The protein below binds the small molecule below.
Small molecule (SMILES): CC(=O)N[C@H]1[C@@H](O[P](=O)(O)O[P](=O)(O)OC[C@H]2O[C@@H](n3ccc(=O)[nH]c3=O)[C@H](O)[C@@H]2O)O[C@H](CO)[C@@H](O)[C@@H]1O[C@H](C)C(=O)O

Sequence of chain 4.A:
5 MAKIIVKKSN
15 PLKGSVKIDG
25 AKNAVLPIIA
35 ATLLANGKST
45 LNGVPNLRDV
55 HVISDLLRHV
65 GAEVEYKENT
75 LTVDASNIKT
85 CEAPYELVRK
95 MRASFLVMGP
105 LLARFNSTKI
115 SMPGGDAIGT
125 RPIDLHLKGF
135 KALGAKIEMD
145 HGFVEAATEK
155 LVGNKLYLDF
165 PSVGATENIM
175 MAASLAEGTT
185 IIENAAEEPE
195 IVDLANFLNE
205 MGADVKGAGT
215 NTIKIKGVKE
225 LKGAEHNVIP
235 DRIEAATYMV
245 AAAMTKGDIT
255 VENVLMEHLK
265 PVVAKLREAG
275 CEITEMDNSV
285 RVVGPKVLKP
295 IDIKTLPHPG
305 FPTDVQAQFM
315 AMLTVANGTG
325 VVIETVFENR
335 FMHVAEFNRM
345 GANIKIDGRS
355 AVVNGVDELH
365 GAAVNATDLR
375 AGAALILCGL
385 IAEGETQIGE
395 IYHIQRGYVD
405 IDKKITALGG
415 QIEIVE

Binding-site contacts:
Ligand atom O4U contacts residue ILE127 of chain 4.A at 3.1 Å.
Ligand atom O1B contacts residue VAL167 of chain 4.A at 3.5 Å.
Ligand atom O2A contacts residue SER166 of chain 4.A at 2.6 Å (h-bond).
Ligand atom O2D contacts residue ARG125 of chain 4.A at 3.3 Å.
Ligand atom N2 contacts residue ASN27 of chain 4.A at 3.6 Å (h-bond).
Ligand atom O4U contacts residue ASP128 of chain 4.A at 3.3 Å (salt-bridge).
Ligand atom O2E contacts residue ASN27 of chain 4.A at 3.3 Å (h-bond).
Ligand atom O4U contacts residue PRO126 of chain 4.A at 3.3 Å (h-bond).
Ligand atom O2B contacts residue ARG125 of chain 4.A at 2.9 Å (salt-bridge).
Ligand atom C8 contacts residue ASN27 of chain 4.A at 3.6 Å.
Ligand atom O3 contacts residue ASN27 of chain 4.A at 3.2 Å (h-bond).
Ligand atom O4 contacts residue PHE331 of chain 4.A at 3.4 Å.
Ligand atom O2U contacts residue PRO126 of chain 4.A at 3.5 Å.
Ligand atom O1 contacts residue ARG125 of chain 4.A at 3.5 Å (salt-bridge).
Ligand atom C4 contacts residue ASP308 of chain 4.A at 3.4 Å.
Ligand atom C3D contacts residue VAL330 of chain 4.A at 3.3 Å (hydrophobic).
Ligand atom C4D contacts residue VAL330 of chain 4.A at 3.6 Å (hydrophobic).
Ligand atom O2E contacts residue LYS26 of chain 4.A at 2.8 Å (salt-bridge).
Ligand atom O3 contacts residue ASP308 of chain 4.A at 3.6 Å (salt-bridge).
Ligand atom O1B contacts residue EDO1 of chain 4.B at 3.5 Å (h-bond).
Ligand atom O1A contacts residue SER166 of chain 4.A at 3.4 Å.
Ligand atom O4 contacts residue ASP308 of chain 4.A at 2.7 Å (salt-bridge).
Ligand atom O7 contacts residue ASN27 of chain 4.A at 3.2 Å.
Ligand atom O2B contacts residue EDO1 of chain 4.B at 2.6 Å (h-bond).
Ligand atom C5U contacts residue SER166 of chain 4.A at 3.3 Å.
Ligand atom O1B contacts residue GLY168 of chain 4.A at 2.8 Å (h-bond).
Ligand atom O4U contacts residue LEU129 of chain 4.A at 2.8 Å (h-bond).
Ligand atom N3U contacts residue PRO126 of chain 4.A at 3.2 Å (h-bond).
Ligand atom O1A contacts residue VAL167 of chain 4.A at 2.8 Å (h-bond).
Ligand atom O4U contacts residue HIS130 of chain 4.A at 3.5 Å.
Ligand atom O4D contacts residue PHE164 of chain 4.A at 3.5 Å.
Ligand atom C4U contacts residue PRO126 of chain 4.A at 3.0 Å (hydrophobic).
Ligand atom C7 contacts residue ASN27 of chain 4.A at 3.4 Å.
Ligand atom O2D contacts residue PRO126 of chain 4.A at 3.5 Å.
Ligand atom C5U contacts residue PRO126 of chain 4.A at 3.4 Å (hydrophobic).
Ligand atom C1E contacts residue LYS26 of chain 4.A at 3.5 Å.
Ligand atom O3D contacts residue VAL330 of chain 4.A at 2.6 Å (h-bond).
Ligand atom C2 contacts residue ASN27 of chain 4.A at 3.5 Å.
Ligand atom O4 contacts residue ARG334 of chain 4.A at 3.6 Å.
Ligand atom N3U contacts residue ASP128 of chain 4.A at 2.9 Å (salt-bridge).